Sequence of chain 2.A:
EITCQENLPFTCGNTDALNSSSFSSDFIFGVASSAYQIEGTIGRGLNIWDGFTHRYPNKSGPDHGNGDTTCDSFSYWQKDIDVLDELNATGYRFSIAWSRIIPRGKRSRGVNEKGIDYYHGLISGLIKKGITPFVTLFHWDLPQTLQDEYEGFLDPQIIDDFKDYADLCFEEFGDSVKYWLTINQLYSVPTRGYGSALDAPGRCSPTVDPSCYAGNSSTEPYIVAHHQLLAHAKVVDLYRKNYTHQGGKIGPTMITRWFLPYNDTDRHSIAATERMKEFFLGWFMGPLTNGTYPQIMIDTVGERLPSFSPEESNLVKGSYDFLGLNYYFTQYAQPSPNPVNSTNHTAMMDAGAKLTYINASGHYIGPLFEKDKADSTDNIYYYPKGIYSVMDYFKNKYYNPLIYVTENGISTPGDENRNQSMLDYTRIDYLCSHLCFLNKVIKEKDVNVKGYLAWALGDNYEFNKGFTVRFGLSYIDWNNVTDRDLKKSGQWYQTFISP

Binding-site contacts:
Ligand atom O7 contacts residue LYS163 of chain 2.A at 4.5 Å.
Ligand atom O5 contacts residue ASN242 of chain 2.A at 2.4 Å (h-bond).
Ligand atom C1 contacts residue ASN242 of chain 2.A at 1.8 Å.
Ligand atom N2 contacts residue ASN242 of chain 2.A at 2.9 Å (h-bond).
Ligand atom N2 contacts residue LYS163 of chain 2.A at 4.5 Å.
Ligand atom N2 contacts residue LEU238 of chain 2.A at 4.3 Å.
Ligand atom C3 contacts residue ASN242 of chain 2.A at 3.9 Å.
Ligand atom C8 contacts residue ASP237 of chain 2.A at 4.0 Å.
Ligand atom C2 contacts residue ASN242 of chain 2.A at 2.7 Å.
Ligand atom C8 contacts residue LEU238 of chain 2.A at 3.5 Å (hydrophobic).
Ligand atom O7 contacts residue ASN242 of chain 2.A at 4.1 Å.
Ligand atom C7 contacts residue LYS163 of chain 2.A at 3.7 Å.
Ligand atom O7 contacts residue LYS241 of chain 2.A at 4.2 Å.
Ligand atom C4 contacts residue ASN242 of chain 2.A at 4.2 Å.
Ligand atom C7 contacts residue ASN242 of chain 2.A at 3.7 Å.
Ligand atom C7 contacts residue LEU238 of chain 2.A at 4.0 Å (hydrophobic).
Ligand atom C8 contacts residue LYS163 of chain 2.A at 2.7 Å.
Ligand atom C5 contacts residue ASN242 of chain 2.A at 3.7 Å.
Ligand atom O7 contacts residue ASP237 of chain 2.A at 4.0 Å.

This small molecule binds to this protein.
Small molecule (SMILES): CC(=O)N[C@@H]1[C@@H](O)[C@H](O)[C@@H](CO)O[C@H]1O